Sequence of chain 1.A:
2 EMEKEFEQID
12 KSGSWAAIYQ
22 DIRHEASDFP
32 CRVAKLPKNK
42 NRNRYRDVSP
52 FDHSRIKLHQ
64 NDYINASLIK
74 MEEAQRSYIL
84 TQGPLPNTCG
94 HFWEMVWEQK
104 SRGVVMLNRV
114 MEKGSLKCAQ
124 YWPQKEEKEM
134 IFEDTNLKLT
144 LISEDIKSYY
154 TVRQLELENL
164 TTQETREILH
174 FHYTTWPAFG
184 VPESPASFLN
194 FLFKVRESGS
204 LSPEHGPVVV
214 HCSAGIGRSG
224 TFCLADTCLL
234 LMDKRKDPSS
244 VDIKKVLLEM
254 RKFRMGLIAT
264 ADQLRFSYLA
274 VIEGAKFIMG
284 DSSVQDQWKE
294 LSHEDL

Binding-site contacts:
Ligand atom CE1 contacts residue PHE182 of chain 1.A at 4.0 Å (hydrophobic).
Ligand atom CZ contacts residue ALA217 of chain 1.A at 4.4 Å (hydrophobic).
Ligand atom CA contacts residue ASP48 of chain 1.A at 3.6 Å.
Ligand atom CB contacts residue ARG45 of chain 1.A at 4.3 Å.
Ligand atom C contacts residue TYR46 of chain 1.A at 4.2 Å (hydrophobic).
Ligand atom CE2 contacts residue ALA217 of chain 1.A at 3.7 Å (hydrophobic).
Ligand atom CD2 contacts residue PHE182 of chain 1.A at 4.4 Å (hydrophobic).
Ligand atom CB contacts residue ASP48 of chain 1.A at 3.2 Å.
Ligand atom C contacts residue ASP48 of chain 1.A at 3.7 Å.
Ligand atom CA contacts residue ASP48 of chain 1.A at 3.9 Å.
Ligand atom CE1 contacts residue ILE219 of chain 1.A at 3.6 Å (hydrophobic).
Ligand atom CB contacts residue TYR46 of chain 1.A at 4.2 Å (hydrophobic).
Ligand atom C contacts residue ASP48 of chain 1.A at 4.3 Å.
Ligand atom N contacts residue ASP48 of chain 1.A at 3.0 Å (salt-bridge).
Ligand atom CZ contacts residue PHE182 of chain 1.A at 3.6 Å (hydrophobic).
Ligand atom CD2 contacts residue ALA217 of chain 1.A at 3.8 Å (hydrophobic).
Ligand atom CD2 contacts residue TYR46 of chain 1.A at 4.2 Å (hydrophobic).
Ligand atom OH contacts residue PO41 of chain 1.C at 2.3 Å (h-bond).
Ligand atom CG contacts residue VAL49 of chain 1.A at 3.9 Å (hydrophobic).
Ligand atom O contacts residue ARG47 of chain 1.A at 3.2 Å (salt-bridge).
Ligand atom CA contacts residue TYR46 of chain 1.A at 4.2 Å (hydrophobic).
Ligand atom CZ contacts residue ILE219 of chain 1.A at 4.0 Å (hydrophobic).
Ligand atom CE2 contacts residue PHE182 of chain 1.A at 3.8 Å (hydrophobic).
Ligand atom O contacts residue PHE182 of chain 1.A at 4.1 Å.
Ligand atom CZ contacts residue PO41 of chain 1.C at 3.5 Å.
Ligand atom C contacts residue ARG47 of chain 1.A at 4.4 Å.
Ligand atom O contacts residue ASP48 of chain 1.A at 4.0 Å.
Ligand atom N contacts residue ASP48 of chain 1.A at 2.8 Å (salt-bridge).
Ligand atom CD1 contacts residue ILE219 of chain 1.A at 4.0 Å (hydrophobic).
Ligand atom C contacts residue TYR46 of chain 1.A at 4.3 Å (hydrophobic).
Ligand atom OH contacts residue PHE182 of chain 1.A at 3.5 Å.
Ligand atom OH contacts residue GLY220 of chain 1.A at 4.3 Å.
Ligand atom OH contacts residue ALA262 of chain 1.A at 3.4 Å.
Ligand atom O contacts residue ARG45 of chain 1.A at 4.3 Å.
Ligand atom N contacts residue TYR46 of chain 1.A at 4.0 Å.
Ligand atom CD1 contacts residue VAL49 of chain 1.A at 4.3 Å (hydrophobic).
Ligand atom CB contacts residue VAL49 of chain 1.A at 3.6 Å (hydrophobic).
Ligand atom CE2 contacts residue PO41 of chain 1.C at 3.9 Å.
Ligand atom OH contacts residue ILE219 of chain 1.A at 4.1 Å.
Ligand atom O contacts residue TYR46 of chain 1.A at 3.7 Å.

This protein binds this small molecule.
Small molecule (SMILES): C[C@H](N)C(=O)N[C@@H](C)C(=O)N[C@@H](C)C(=O)N[C@@H](Cc1ccc(O)cc1)C(=O)N[C@H](C=O)CCCN=C(N)N